Sequence of chain 1.A:
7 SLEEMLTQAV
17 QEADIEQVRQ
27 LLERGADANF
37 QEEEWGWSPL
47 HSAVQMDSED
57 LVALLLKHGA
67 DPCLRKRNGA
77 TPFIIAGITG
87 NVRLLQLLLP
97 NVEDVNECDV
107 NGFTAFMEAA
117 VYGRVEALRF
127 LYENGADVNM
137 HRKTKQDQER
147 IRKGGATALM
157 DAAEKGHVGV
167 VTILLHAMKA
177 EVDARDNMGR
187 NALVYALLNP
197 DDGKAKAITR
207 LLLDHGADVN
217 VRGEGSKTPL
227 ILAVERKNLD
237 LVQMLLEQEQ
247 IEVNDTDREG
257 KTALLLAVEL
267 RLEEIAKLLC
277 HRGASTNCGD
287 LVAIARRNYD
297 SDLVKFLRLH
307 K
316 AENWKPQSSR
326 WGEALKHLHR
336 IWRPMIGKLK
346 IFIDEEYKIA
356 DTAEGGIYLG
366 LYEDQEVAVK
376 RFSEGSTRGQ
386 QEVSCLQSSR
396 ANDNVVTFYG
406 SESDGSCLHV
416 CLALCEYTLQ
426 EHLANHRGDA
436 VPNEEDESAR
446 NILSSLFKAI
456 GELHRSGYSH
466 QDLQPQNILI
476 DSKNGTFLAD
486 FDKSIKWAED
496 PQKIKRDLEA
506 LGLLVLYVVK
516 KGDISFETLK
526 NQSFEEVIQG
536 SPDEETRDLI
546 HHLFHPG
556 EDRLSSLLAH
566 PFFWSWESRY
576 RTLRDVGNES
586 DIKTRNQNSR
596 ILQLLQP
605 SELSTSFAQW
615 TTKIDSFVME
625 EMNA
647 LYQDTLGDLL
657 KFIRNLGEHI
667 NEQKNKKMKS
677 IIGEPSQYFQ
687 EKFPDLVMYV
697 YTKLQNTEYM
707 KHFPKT

The small molecule below binds the protein below.
Small molecule (SMILES): O=c1c(O)c(-c2cc(O)c(O)c(O)c2)oc2cc(O)cc(O)c12

Binding-site contacts:
Ligand atom O23 contacts residue GLU426 of chain 1.A at 2.9 Å (salt-bridge).
Ligand atom C2 contacts residue ALA373 of chain 1.A at 3.7 Å (hydrophobic).
Ligand atom C10 contacts residue ILE354 of chain 1.A at 3.7 Å (hydrophobic).
Ligand atom C9 contacts residue LEU474 of chain 1.A at 3.9 Å (hydrophobic).
Ligand atom O12 contacts residue LEU474 of chain 1.A at 3.6 Å.
Ligand atom C2 contacts residue LEU474 of chain 1.A at 3.5 Å (hydrophobic).
Ligand atom C17 contacts residue THR423 of chain 1.A at 3.3 Å.
Ligand atom C15 contacts residue THR423 of chain 1.A at 3.5 Å.
Ligand atom C1 contacts residue LEU474 of chain 1.A at 3.8 Å (hydrophobic).
Ligand atom C14 contacts residue ILE354 of chain 1.A at 3.6 Å (hydrophobic).
Ligand atom O23 contacts residue ARG325 of chain 1.A at 2.8 Å (salt-bridge).
Ligand atom C18 contacts residue THR423 of chain 1.A at 3.6 Å.
Ligand atom C16 contacts residue ALA355 of chain 1.A at 3.5 Å (hydrophobic).
Ligand atom C18 contacts residue GLU426 of chain 1.A at 3.4 Å.
Ligand atom O30 contacts residue ALA373 of chain 1.A at 3.2 Å.
Ligand atom C19 contacts residue ILE354 of chain 1.A at 3.6 Å (hydrophobic).
Ligand atom O29 contacts residue ASP485 of chain 1.A at 2.3 Å (salt-bridge).
Ligand atom O13 contacts residue CYS420 of chain 1.A at 3.1 Å (h-bond).
Ligand atom C5 contacts residue ASP485 of chain 1.A at 3.3 Å.
Ligand atom O27 contacts residue ILE354 of chain 1.A at 3.7 Å.
Ligand atom C15 contacts residue ALA355 of chain 1.A at 3.6 Å (hydrophobic).
Ligand atom O29 contacts residue LEU417 of chain 1.A at 3.6 Å.
Ligand atom C17 contacts residue GLU426 of chain 1.A at 3.6 Å.
Ligand atom C1 contacts residue LEU417 of chain 1.A at 3.5 Å (hydrophobic).
Ligand atom O30 contacts residue ALA418 of chain 1.A at 2.8 Å (h-bond).
Ligand atom C14 contacts residue THR423 of chain 1.A at 3.7 Å.
Ligand atom O27 contacts residue CYS420 of chain 1.A at 3.3 Å (h-bond).
Ligand atom C3 contacts residue LEU474 of chain 1.A at 3.4 Å (hydrophobic).
Ligand atom C16 contacts residue THR423 of chain 1.A at 3.2 Å.
Ligand atom C4 contacts residue LEU474 of chain 1.A at 3.6 Å (hydrophobic).
Ligand atom C5 contacts residue ILE362 of chain 1.A at 3.5 Å (hydrophobic).
Ligand atom O13 contacts residue ALA373 of chain 1.A at 3.5 Å.
Ligand atom O25 contacts residue THR423 of chain 1.A at 3.8 Å.
Ligand atom C19 contacts residue THR423 of chain 1.A at 3.8 Å.
Ligand atom O25 contacts residue ALA355 of chain 1.A at 3.5 Å.
Ligand atom C6 contacts residue ASP485 of chain 1.A at 3.2 Å.
Ligand atom O29 contacts residue ALA484 of chain 1.A at 3.8 Å.
Ligand atom O24 contacts residue GLU426 of chain 1.A at 3.2 Å (salt-bridge).
Ligand atom C11 contacts residue LEU474 of chain 1.A at 3.8 Å (hydrophobic).
Ligand atom C11 contacts residue ILE354 of chain 1.A at 3.6 Å (hydrophobic).